A small-molecule ligand and the protein it binds are described below.
Small molecule (SMILES): CSCC[C@H](NC(=O)[C@@H](NC(=O)[C@H](C)NC(=O)[C@@H](Cc1ccccc1)NC(=O)[C@H](CC(N)=O)NC(=O)[C@H](Cc1ccc(O)cc1)NC(=O)[C@@H](NC(=O)[C@H](C)NC(=O)[C@@H](N)CCCCN)C(C)C)[C@@H](C)O)C(=O)O

Sequence of chain 1.D:
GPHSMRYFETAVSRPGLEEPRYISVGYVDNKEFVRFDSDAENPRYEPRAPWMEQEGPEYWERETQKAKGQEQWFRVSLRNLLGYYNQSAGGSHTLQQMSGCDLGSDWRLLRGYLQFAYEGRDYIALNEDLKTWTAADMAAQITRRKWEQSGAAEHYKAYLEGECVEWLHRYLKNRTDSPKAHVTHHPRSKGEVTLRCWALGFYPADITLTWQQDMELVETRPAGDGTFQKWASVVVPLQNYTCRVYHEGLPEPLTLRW

Binding-site contacts:
Ligand atom O contacts residue LYS146 of chain 1.D at 3.4 Å.
Ligand atom OD1 contacts residue GLN70 of chain 1.D at 2.8 Å (h-bond).
Ligand atom NZ contacts residue ARG62 of chain 1.D at 3.3 Å (salt-bridge).
Ligand atom ND2 contacts residue TYR156 of chain 1.D at 2.9 Å (h-bond).
Ligand atom CA contacts residue TYR171 of chain 1.D at 3.3 Å (hydrophobic).
Ligand atom CA contacts residue GLU63 of chain 1.D at 3.4 Å.
Ligand atom O contacts residue TRP73 of chain 1.D at 3.4 Å.
Ligand atom CE contacts residue TYR123 of chain 1.D at 3.4 Å (hydrophobic).
Ligand atom CB contacts residue GLU63 of chain 1.D at 3.4 Å.
Ligand atom CA contacts residue GLU63 of chain 1.D at 3.3 Å.
Ligand atom C contacts residue TRP73 of chain 1.D at 3.4 Å (hydrophobic).
Ligand atom C contacts residue TRP147 of chain 1.D at 3.4 Å (hydrophobic).
Ligand atom ND2 contacts residue GLN97 of chain 1.D at 3.0 Å (h-bond).
Ligand atom C contacts residue GLU63 of chain 1.D at 3.3 Å.
Ligand atom N contacts residue GLU63 of chain 1.D at 2.5 Å (salt-bridge).
Ligand atom CB contacts residue TRP147 of chain 1.D at 3.4 Å (hydrophobic).
Ligand atom OXT contacts residue ASN80 of chain 1.D at 2.4 Å (h-bond).
Ligand atom O contacts residue GLN70 of chain 1.D at 2.7 Å (h-bond).
Ligand atom O contacts residue TYR159 of chain 1.D at 3.2 Å (h-bond).
Ligand atom CE contacts residue ARG62 of chain 1.D at 3.2 Å.
Ligand atom O contacts residue TYR84 of chain 1.D at 3.1 Å (h-bond).
Ligand atom N contacts residue GLN70 of chain 1.D at 2.7 Å (h-bond).
Ligand atom CD1 contacts residue GLN70 of chain 1.D at 3.3 Å.
Ligand atom CG contacts residue TRP167 of chain 1.D at 3.4 Å (hydrophobic).
Ligand atom O contacts residue TRP73 of chain 1.D at 2.8 Å (h-bond).
Ligand atom O contacts residue TRP147 of chain 1.D at 2.3 Å (h-bond).
Ligand atom OG1 contacts residue LYS146 of chain 1.D at 3.1 Å (salt-bridge).
Ligand atom CG contacts residue TYR156 of chain 1.D at 3.3 Å (hydrophobic).
Ligand atom CE contacts residue TRP167 of chain 1.D at 3.3 Å (hydrophobic).
Ligand atom O contacts residue THR143 of chain 1.D at 2.7 Å (h-bond).
Ligand atom CB contacts residue GLU63 of chain 1.D at 3.4 Å.
Ligand atom CG contacts residue GLN70 of chain 1.D at 3.1 Å.
Ligand atom O contacts residue HIS155 of chain 1.D at 2.8 Å (h-bond).
Ligand atom CB contacts residue TYR156 of chain 1.D at 3.2 Å (hydrophobic).
Ligand atom N contacts residue TYR171 of chain 1.D at 2.7 Å (h-bond).
Ligand atom O contacts residue TRP73 of chain 1.D at 3.3 Å (h-bond).
Ligand atom CE1 contacts residue GLN70 of chain 1.D at 3.5 Å.
Ligand atom OD1 contacts residue GLN97 of chain 1.D at 2.9 Å (h-bond).
Ligand atom CA contacts residue GLN70 of chain 1.D at 3.3 Å.
Ligand atom C contacts residue GLN70 of chain 1.D at 3.4 Å.